Sequence of chain 1.A:
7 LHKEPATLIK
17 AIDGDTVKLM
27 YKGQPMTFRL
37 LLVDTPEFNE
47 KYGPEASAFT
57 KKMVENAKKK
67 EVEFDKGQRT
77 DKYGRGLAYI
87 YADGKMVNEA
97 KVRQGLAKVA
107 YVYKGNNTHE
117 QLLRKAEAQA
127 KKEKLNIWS

This protein binds this small molecule.
Small molecule (SMILES): Cc1cn([C@H]2C[C@H](OP(=O)(O)O)[C@@H](COP(=O)(O)O)O2)c(=O)[nH]c1=O

Binding-site contacts:
Ligand atom O4 contacts residue TYR107 of chain 1.A at 4.0 Å.
Ligand atom C5M contacts residue LEU36 of chain 1.A at 3.9 Å (hydrophobic).
Ligand atom C5 contacts residue LEU83 of chain 1.A at 3.9 Å (hydrophobic).
Ligand atom O5P contacts residue ARG35 of chain 1.A at 2.9 Å (salt-bridge).
Ligand atom O3' contacts residue TYR79 of chain 1.A at 3.4 Å.
Ligand atom O2P contacts residue LYS78 of chain 1.A at 2.9 Å (salt-bridge).
Ligand atom O3' contacts residue LYS78 of chain 1.A at 4.0 Å.
Ligand atom O4' contacts residue ARG81 of chain 1.A at 2.9 Å (salt-bridge).
Ligand atom C4' contacts residue TYR79 of chain 1.A at 4.1 Å (hydrophobic).
Ligand atom O2 contacts residue LYS78 of chain 1.A at 3.9 Å.
Ligand atom P1 contacts residue TYR79 of chain 1.A at 3.8 Å.
Ligand atom O3P contacts residue LYS78 of chain 1.A at 3.7 Å.
Ligand atom C6 contacts residue ARG81 of chain 1.A at 4.1 Å.
Ligand atom P2 contacts residue ARG81 of chain 1.A at 3.9 Å.
Ligand atom C6 contacts residue TYR107 of chain 1.A at 4.1 Å (hydrophobic).
Ligand atom C5M contacts residue ARG35 of chain 1.A at 3.6 Å.
Ligand atom N3 contacts residue LEU83 of chain 1.A at 3.9 Å.
Ligand atom O4P contacts residue ARG35 of chain 1.A at 2.8 Å (salt-bridge).
Ligand atom O5P contacts residue ARG81 of chain 1.A at 2.8 Å (salt-bridge).
Ligand atom P2 contacts residue ARG35 of chain 1.A at 3.6 Å.
Ligand atom C1' contacts residue ARG81 of chain 1.A at 3.8 Å.
Ligand atom C1' contacts residue ASP77 of chain 1.A at 4.1 Å.
Ligand atom O4P contacts residue ASP40 of chain 1.A at 3.5 Å (salt-bridge).
Ligand atom O5' contacts residue ARG81 of chain 1.A at 3.1 Å (salt-bridge).
Ligand atom O4P contacts residue TYR107 of chain 1.A at 4.0 Å.
Ligand atom O4 contacts residue LEU37 of chain 1.A at 3.9 Å.
Ligand atom O5' contacts residue ARG35 of chain 1.A at 3.6 Å.
Ligand atom O2 contacts residue ASP77 of chain 1.A at 3.6 Å.
Ligand atom P1 contacts residue LYS78 of chain 1.A at 3.9 Å.
Ligand atom O2P contacts residue TYR79 of chain 1.A at 2.5 Å (h-bond).
Ligand atom C4' contacts residue ARG81 of chain 1.A at 3.8 Å.
Ligand atom C4 contacts residue LEU83 of chain 1.A at 3.6 Å (hydrophobic).
Ligand atom N1 contacts residue ASP77 of chain 1.A at 4.0 Å.
Ligand atom O4 contacts residue LEU83 of chain 1.A at 3.5 Å.
Ligand atom C2 contacts residue ASP77 of chain 1.A at 3.8 Å.
Ligand atom C2' contacts residue TYR107 of chain 1.A at 4.0 Å (hydrophobic).
Ligand atom C3' contacts residue TYR107 of chain 1.A at 3.8 Å (hydrophobic).
Ligand atom C5 contacts residue TYR107 of chain 1.A at 3.8 Å (hydrophobic).
Ligand atom C5' contacts residue TYR107 of chain 1.A at 3.5 Å (hydrophobic).
Ligand atom C5M contacts residue TYR107 of chain 1.A at 3.6 Å (hydrophobic).